Sequence of chain 1.A:
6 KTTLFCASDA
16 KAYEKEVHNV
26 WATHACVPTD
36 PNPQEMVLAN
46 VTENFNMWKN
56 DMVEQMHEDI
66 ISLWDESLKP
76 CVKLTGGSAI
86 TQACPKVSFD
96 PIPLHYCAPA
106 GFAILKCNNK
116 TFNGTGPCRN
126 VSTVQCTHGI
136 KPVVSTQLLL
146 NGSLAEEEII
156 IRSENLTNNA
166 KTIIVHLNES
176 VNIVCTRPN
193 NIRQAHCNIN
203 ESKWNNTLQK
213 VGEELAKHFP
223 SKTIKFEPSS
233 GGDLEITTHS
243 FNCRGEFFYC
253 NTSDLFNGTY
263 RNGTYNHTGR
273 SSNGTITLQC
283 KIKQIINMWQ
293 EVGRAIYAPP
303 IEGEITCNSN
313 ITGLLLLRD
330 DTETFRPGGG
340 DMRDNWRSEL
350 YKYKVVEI

Binding-site contacts:
Ligand atom C1 contacts residue SER311 of chain 1.A at 3.8 Å.
Ligand atom O4 contacts residue ASN310 of chain 1.A at 3.5 Å (h-bond).
Ligand atom C5 contacts residue LYS136 of chain 1.A at 4.5 Å.
Ligand atom C4 contacts residue ASP95 of chain 1.A at 4.2 Å.
Ligand atom C3 contacts residue ASN310 of chain 1.A at 3.5 Å.
Ligand atom C3 contacts residue CYS309 of chain 1.A at 4.5 Å (hydrophobic).
Ligand atom C3 contacts residue ASP95 of chain 1.A at 4.5 Å.
Ligand atom C8 contacts residue LEU145 of chain 1.A at 3.8 Å (hydrophobic).
Ligand atom C4 contacts residue ASN310 of chain 1.A at 3.7 Å.
Ligand atom O5 contacts residue ASN310 of chain 1.A at 4.2 Å.
Ligand atom N2 contacts residue SER311 of chain 1.A at 2.7 Å (h-bond).
Ligand atom O3 contacts residue ASP95 of chain 1.A at 4.0 Å.
Ligand atom C1 contacts residue ASN146 of chain 1.A at 1.4 Å.
Ligand atom O7 contacts residue ASN146 of chain 1.A at 3.7 Å.
Ligand atom C8 contacts residue VAL138 of chain 1.A at 4.4 Å (hydrophobic).
Ligand atom O7 contacts residue ASN244 of chain 1.A at 4.3 Å.
Ligand atom C2 contacts residue ASN310 of chain 1.A at 4.4 Å.
Ligand atom C5 contacts residue ASN310 of chain 1.A at 3.4 Å.
Ligand atom C7 contacts residue ASN146 of chain 1.A at 3.5 Å.
Ligand atom C4 contacts residue ASN146 of chain 1.A at 4.2 Å.
Ligand atom C6 contacts residue LYS136 of chain 1.A at 4.1 Å.
Ligand atom C3 contacts residue ASN146 of chain 1.A at 3.8 Å.
Ligand atom C7 contacts residue ASN244 of chain 1.A at 4.4 Å.
Ligand atom O5 contacts residue LYS136 of chain 1.A at 3.7 Å.
Ligand atom C8 contacts residue PHE243 of chain 1.A at 4.2 Å (hydrophobic).
Ligand atom C2 contacts residue ASN146 of chain 1.A at 2.5 Å.
Ligand atom O3 contacts residue SER311 of chain 1.A at 4.4 Å.
Ligand atom C1 contacts residue ASN310 of chain 1.A at 4.1 Å.
Ligand atom C5 contacts residue ASN146 of chain 1.A at 3.6 Å.
Ligand atom C2 contacts residue SER311 of chain 1.A at 3.6 Å.
Ligand atom C8 contacts residue SER311 of chain 1.A at 3.5 Å.
Ligand atom C3 contacts residue SER311 of chain 1.A at 3.8 Å.
Ligand atom C6 contacts residue ASN310 of chain 1.A at 4.3 Å.
Ligand atom C8 contacts residue ASN244 of chain 1.A at 3.8 Å.
Ligand atom O3 contacts residue CYS309 of chain 1.A at 3.4 Å (h-bond).
Ligand atom O5 contacts residue ASN146 of chain 1.A at 2.4 Å (h-bond).
Ligand atom O6 contacts residue LYS136 of chain 1.A at 3.4 Å (salt-bridge).
Ligand atom N2 contacts residue ASN146 of chain 1.A at 2.9 Å (h-bond).
Ligand atom C7 contacts residue SER311 of chain 1.A at 3.6 Å.
Ligand atom O7 contacts residue PRO96 of chain 1.A at 3.8 Å.

This protein binds this small molecule.
Small molecule (SMILES): CC(=O)N[C@@H]1[C@@H](O)[C@H](O)[C@@H](CO)O[C@H]1O